Binding-site contacts:
Ligand atom C13 contacts residue PHE22 of chain 1.B at 3.7 Å (hydrophobic).
Ligand atom C13 contacts residue VAL166 of chain 1.B at 4.4 Å (hydrophobic).
Ligand atom C13 contacts residue HIS23 of chain 1.B at 3.7 Å.
Ligand atom O3 contacts residue LEU220 of chain 1.B at 3.3 Å.
Ligand atom O1 contacts residue VAL166 of chain 1.B at 4.2 Å.
Ligand atom C9 contacts residue LEU185 of chain 1.B at 4.0 Å (hydrophobic).
Ligand atom O3 contacts residue VAL134 of chain 1.B at 3.4 Å.
Ligand atom C3 contacts residue VAL134 of chain 1.B at 3.9 Å (hydrophobic).
Ligand atom C4 contacts residue VAL134 of chain 1.B at 4.2 Å (hydrophobic).
Ligand atom C3 contacts residue HIS245 of chain 1.B at 4.1 Å.
Ligand atom O1 contacts residue THR20 of chain 1.B at 4.2 Å.
Ligand atom C8 contacts residue GLY131 of chain 1.B at 4.1 Å.
Ligand atom C6 contacts residue ALA130 of chain 1.B at 3.9 Å (hydrophobic).
Ligand atom C3 contacts residue LEU220 of chain 1.B at 4.3 Å (hydrophobic).
Ligand atom C12 contacts residue CYS127 of chain 1.B at 3.8 Å (hydrophobic).
Ligand atom C5 contacts residue ALA21 of chain 1.B at 4.1 Å (hydrophobic).
Ligand atom O1 contacts residue HIS245 of chain 1.B at 3.5 Å.
Ligand atom C9 contacts residue LEU90 of chain 1.B at 4.2 Å (hydrophobic).
Ligand atom C5 contacts residue VAL134 of chain 1.B at 3.8 Å (hydrophobic).
Ligand atom C7 contacts residue LEU185 of chain 1.B at 4.2 Å (hydrophobic).
Ligand atom C1 contacts residue THR20 of chain 1.B at 3.7 Å.
Ligand atom O2 contacts residue ALA21 of chain 1.B at 4.3 Å.
Ligand atom C2 contacts residue VAL134 of chain 1.B at 3.6 Å (hydrophobic).
Ligand atom O2 contacts residue HIS245 of chain 1.B at 3.0 Å (h-bond).
Ligand atom C13 contacts residue ALA21 of chain 1.B at 3.5 Å (hydrophobic).
Ligand atom C11 contacts residue TYR188 of chain 1.B at 3.8 Å (hydrophobic).
Ligand atom C13 contacts residue HIS245 of chain 1.B at 4.4 Å.
Ligand atom O3 contacts residue ALA219 of chain 1.B at 4.4 Å.
Ligand atom O2 contacts residue THR20 of chain 1.B at 2.6 Å (h-bond).
Ligand atom C4 contacts residue THR20 of chain 1.B at 4.3 Å.
Ligand atom C12 contacts residue ILE193 of chain 1.B at 4.2 Å (hydrophobic).
Ligand atom C13 contacts residue THR20 of chain 1.B at 3.9 Å.
Ligand atom C1 contacts residue HIS245 of chain 1.B at 3.3 Å.
Ligand atom C10 contacts residue LEU187 of chain 1.B at 4.3 Å (hydrophobic).
Ligand atom C12 contacts residue TYR188 of chain 1.B at 3.9 Å (hydrophobic).
Ligand atom C6 contacts residue VAL134 of chain 1.B at 4.1 Å (hydrophobic).
Ligand atom C2 contacts residue HIS245 of chain 1.B at 4.2 Å.
Ligand atom C11 contacts residue ILE193 of chain 1.B at 3.9 Å (hydrophobic).
Ligand atom O2 contacts residue ALA89 of chain 1.B at 3.6 Å.
Ligand atom C7 contacts residue VAL134 of chain 1.B at 4.4 Å (hydrophobic).

Sequence of chain 1.B:
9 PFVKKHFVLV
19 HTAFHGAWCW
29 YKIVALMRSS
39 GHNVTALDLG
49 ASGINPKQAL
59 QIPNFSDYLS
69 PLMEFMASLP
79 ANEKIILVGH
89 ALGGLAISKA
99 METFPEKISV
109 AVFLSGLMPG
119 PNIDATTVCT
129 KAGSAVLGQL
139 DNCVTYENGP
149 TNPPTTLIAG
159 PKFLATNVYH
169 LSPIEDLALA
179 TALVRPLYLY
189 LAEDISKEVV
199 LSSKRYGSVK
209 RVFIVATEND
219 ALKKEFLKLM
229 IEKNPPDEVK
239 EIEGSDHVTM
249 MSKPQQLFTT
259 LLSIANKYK

A small-molecule ligand and the protein it binds are described below.
Small molecule (SMILES): CCCCCCCCC[C@H](O)CC(=O)OC